Sequence of chain 1.N:
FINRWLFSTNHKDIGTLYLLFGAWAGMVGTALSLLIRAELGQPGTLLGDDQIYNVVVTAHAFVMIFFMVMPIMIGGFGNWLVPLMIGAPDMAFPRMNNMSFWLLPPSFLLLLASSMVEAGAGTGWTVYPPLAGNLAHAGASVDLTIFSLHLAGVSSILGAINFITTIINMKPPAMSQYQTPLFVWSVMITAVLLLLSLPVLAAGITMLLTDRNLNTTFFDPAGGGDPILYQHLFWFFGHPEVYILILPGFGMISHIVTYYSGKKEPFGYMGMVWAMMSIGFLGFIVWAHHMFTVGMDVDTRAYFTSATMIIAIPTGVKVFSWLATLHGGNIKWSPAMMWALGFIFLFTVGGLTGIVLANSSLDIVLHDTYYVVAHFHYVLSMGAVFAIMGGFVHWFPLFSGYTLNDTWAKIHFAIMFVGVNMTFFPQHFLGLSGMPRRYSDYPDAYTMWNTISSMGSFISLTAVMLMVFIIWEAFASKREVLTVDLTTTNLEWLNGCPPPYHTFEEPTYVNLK

Sequence of chain 1.Y:
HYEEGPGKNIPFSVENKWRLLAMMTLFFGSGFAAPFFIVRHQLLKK

Binding-site contacts:
Ligand atom C25 contacts residue TRP98 of chain 1.Q at 3.6 Å (hydrophobic).
Ligand atom C31 contacts residue LEU27 of chain 1.Z at 4.0 Å (hydrophobic).
Ligand atom O1 contacts residue TYR35 of chain 1.Z at 3.2 Å.
Ligand atom C43 contacts residue PHE37 of chain 1.Y at 4.1 Å (hydrophobic).
Ligand atom C10 contacts residue TYR35 of chain 1.Z at 3.5 Å (hydrophobic).
Ligand atom C31 contacts residue TRP98 of chain 1.Q at 4.1 Å (hydrophobic).
Ligand atom O61 contacts residue TRP98 of chain 1.Q at 2.9 Å (h-bond).
Ligand atom O6 contacts residue TYR102 of chain 1.Q at 3.9 Å.
Ligand atom C19 contacts residue TRP98 of chain 1.Q at 3.5 Å (hydrophobic).
Ligand atom C11 contacts residue TYR35 of chain 1.Z at 4.1 Å (hydrophobic).
Ligand atom C34 contacts residue LEU27 of chain 1.Z at 3.9 Å (hydrophobic).
Ligand atom C43 contacts residue LEU35 of chain 1.N at 3.7 Å (hydrophobic).
Ligand atom C6 contacts residue TRP98 of chain 1.Q at 4.0 Å (hydrophobic).
Ligand atom C1 contacts residue LEU28 of chain 1.Z at 3.9 Å (hydrophobic).
Ligand atom C28 contacts residue LEU27 of chain 1.Z at 3.5 Å (hydrophobic).
Ligand atom O16 contacts residue LEU27 of chain 1.Z at 4.0 Å.
Ligand atom C5 contacts residue TYR35 of chain 1.Z at 3.9 Å (hydrophobic).
Ligand atom C22 contacts residue LEU27 of chain 1.Z at 3.8 Å (hydrophobic).
Ligand atom C1 contacts residue TRP32 of chain 1.Z at 3.6 Å (hydrophobic).
Ligand atom O16 contacts residue TRP98 of chain 1.Q at 3.8 Å.
Ligand atom O6 contacts residue TYR35 of chain 1.Z at 3.8 Å.
Ligand atom O49 contacts residue LEU28 of chain 1.Z at 2.9 Å (h-bond).
Ligand atom O5 contacts residue TRP98 of chain 1.Q at 3.2 Å.
Ligand atom C37 contacts residue LEU34 of chain 1.Z at 3.8 Å (hydrophobic).
Ligand atom C28 contacts residue GLY31 of chain 1.Z at 4.1 Å.
Ligand atom O49 contacts residue TRP32 of chain 1.Z at 3.5 Å (h-bond).
Ligand atom O55 contacts residue TRP32 of chain 1.Z at 3.2 Å.
Ligand atom C18 contacts residue LEU28 of chain 1.Z at 3.6 Å (hydrophobic).
Ligand atom C57 contacts residue TYR35 of chain 1.Z at 4.0 Å (hydrophobic).
Ligand atom C37 contacts residue PHE459 of chain 1.N at 3.9 Å (hydrophobic).
Ligand atom O16 contacts residue LEU28 of chain 1.Z at 4.0 Å.
Ligand atom C40 contacts residue LEU462 of chain 1.N at 4.1 Å (hydrophobic).
Ligand atom O61 contacts residue TYR102 of chain 1.Q at 3.9 Å.
Ligand atom C43 contacts residue LEU34 of chain 1.Z at 4.0 Å (hydrophobic).
Ligand atom O3 contacts residue HIS36 of chain 1.Z at 3.4 Å.
Ligand atom C43 contacts residue PHE459 of chain 1.N at 3.8 Å (hydrophobic).
Ligand atom O16 contacts residue GLY31 of chain 1.Z at 3.8 Å.
Ligand atom C57 contacts residue TRP98 of chain 1.Q at 3.6 Å (hydrophobic).
Ligand atom C28 contacts residue TRP98 of chain 1.Q at 4.0 Å (hydrophobic).
Ligand atom C1 contacts residue GLY31 of chain 1.Z at 3.8 Å.

A small-molecule ligand and the protein it binds are described below.
Small molecule (SMILES): CCCCCCCCCCO[C@@H]1O[C@H](CO)[C@@H](O[C@H]2O[C@H](CO)[C@@H](O)[C@H](O)[C@H]2O)[C@H](O)[C@H]1O

Sequence of chain 1.Z:
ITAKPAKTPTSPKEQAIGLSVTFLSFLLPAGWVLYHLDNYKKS

Sequence of chain 1.Q:
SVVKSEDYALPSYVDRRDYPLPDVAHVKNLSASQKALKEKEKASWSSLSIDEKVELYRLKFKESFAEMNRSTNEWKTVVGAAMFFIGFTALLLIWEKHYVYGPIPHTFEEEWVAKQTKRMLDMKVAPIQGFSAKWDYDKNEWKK